Binding-site contacts:
Ligand atom C3 contacts residue HEM1 of chain 1.C at 3.8 Å.
Ligand atom C3 contacts residue LEU250 of chain 1.A at 4.0 Å (hydrophobic).
Ligand atom C18 contacts residue THR84 of chain 1.A at 3.7 Å.
Ligand atom C8 contacts residue VAL318 of chain 1.A at 3.8 Å (hydrophobic).
Ligand atom C14 contacts residue GLY320 of chain 1.A at 4.0 Å.
Ligand atom C4 contacts residue LEU250 of chain 1.A at 4.0 Å (hydrophobic).
Ligand atom C3 contacts residue ALA94 of chain 1.A at 3.9 Å (hydrophobic).
Ligand atom O2 contacts residue PHE29 of chain 1.A at 3.3 Å.
Ligand atom O1 contacts residue PHE29 of chain 1.A at 4.1 Å.
Ligand atom C7 contacts residue PHE253 of chain 1.A at 3.7 Å (hydrophobic).
Ligand atom C5 contacts residue TRP80 of chain 1.A at 3.8 Å (hydrophobic).
Ligand atom C9 contacts residue VAL318 of chain 1.A at 4.0 Å (hydrophobic).
Ligand atom O2 contacts residue GLN345 of chain 1.A at 2.8 Å (h-bond).
Ligand atom O2 contacts residue PHE58 of chain 1.A at 4.0 Å.
Ligand atom C10 contacts residue PHE182 of chain 1.A at 3.3 Å (hydrophobic).
Ligand atom C18 contacts residue PHE182 of chain 1.A at 4.1 Å (hydrophobic).
Ligand atom C5 contacts residue PHE253 of chain 1.A at 3.8 Å (hydrophobic).
Ligand atom C12 contacts residue GLY320 of chain 1.A at 3.6 Å.
Ligand atom C15 contacts residue PHE29 of chain 1.A at 3.6 Å (hydrophobic).
Ligand atom C11 contacts residue PRO428 of chain 1.A at 3.7 Å (hydrophobic).
Ligand atom C4 contacts residue TRP80 of chain 1.A at 3.9 Å (hydrophobic).
Ligand atom C17 contacts residue THR258 of chain 1.A at 3.5 Å.
Ligand atom C18 contacts residue PHE253 of chain 1.A at 4.0 Å (hydrophobic).
Ligand atom C11 contacts residue GLY319 of chain 1.A at 3.6 Å.
Ligand atom C2 contacts residue HEM1 of chain 1.C at 3.9 Å.
Ligand atom C6 contacts residue PHE253 of chain 1.A at 3.8 Å (hydrophobic).
Ligand atom C16 contacts residue HEM1 of chain 1.C at 3.4 Å.
Ligand atom O1 contacts residue GLN345 of chain 1.A at 3.9 Å.
Ligand atom C18 contacts residue TRP80 of chain 1.A at 4.0 Å (hydrophobic).
Ligand atom C14 contacts residue PHE29 of chain 1.A at 4.0 Å (hydrophobic).
Ligand atom C20 contacts residue PRO428 of chain 1.A at 3.8 Å (hydrophobic).
Ligand atom C17 contacts residue ALA254 of chain 1.A at 3.8 Å (hydrophobic).
Ligand atom C4 contacts residue ALA94 of chain 1.A at 3.7 Å (hydrophobic).
Ligand atom C2 contacts residue LEU250 of chain 1.A at 4.0 Å (hydrophobic).
Ligand atom C19 contacts residue PRO428 of chain 1.A at 3.8 Å (hydrophobic).
Ligand atom C15 contacts residue GLN345 of chain 1.A at 3.6 Å.
Ligand atom C8 contacts residue TRP80 of chain 1.A at 3.8 Å (hydrophobic).
Ligand atom C12 contacts residue GLY319 of chain 1.A at 3.7 Å.
Ligand atom C13 contacts residue GLY319 of chain 1.A at 4.1 Å.
Ligand atom C9 contacts residue PHE182 of chain 1.A at 3.8 Å (hydrophobic).

Sequence of chain 1.A:
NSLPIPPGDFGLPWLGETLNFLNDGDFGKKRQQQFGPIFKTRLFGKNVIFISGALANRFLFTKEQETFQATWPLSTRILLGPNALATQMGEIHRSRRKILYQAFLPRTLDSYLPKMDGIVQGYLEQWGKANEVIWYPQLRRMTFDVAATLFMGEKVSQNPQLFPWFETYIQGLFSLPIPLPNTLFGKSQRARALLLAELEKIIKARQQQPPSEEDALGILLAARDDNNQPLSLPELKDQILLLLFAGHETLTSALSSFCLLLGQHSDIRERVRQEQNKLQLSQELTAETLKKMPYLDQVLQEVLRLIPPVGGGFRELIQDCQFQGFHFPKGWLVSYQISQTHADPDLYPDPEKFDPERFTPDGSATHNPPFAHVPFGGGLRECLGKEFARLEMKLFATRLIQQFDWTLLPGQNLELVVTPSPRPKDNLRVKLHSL

This protein binds this small molecule.
Small molecule (SMILES): CC1=C(/C=C/C(C)=C/C=C/C(C)=C/C(=O)O)C(C)(C)CCC1